Sequence of chain 1.B:
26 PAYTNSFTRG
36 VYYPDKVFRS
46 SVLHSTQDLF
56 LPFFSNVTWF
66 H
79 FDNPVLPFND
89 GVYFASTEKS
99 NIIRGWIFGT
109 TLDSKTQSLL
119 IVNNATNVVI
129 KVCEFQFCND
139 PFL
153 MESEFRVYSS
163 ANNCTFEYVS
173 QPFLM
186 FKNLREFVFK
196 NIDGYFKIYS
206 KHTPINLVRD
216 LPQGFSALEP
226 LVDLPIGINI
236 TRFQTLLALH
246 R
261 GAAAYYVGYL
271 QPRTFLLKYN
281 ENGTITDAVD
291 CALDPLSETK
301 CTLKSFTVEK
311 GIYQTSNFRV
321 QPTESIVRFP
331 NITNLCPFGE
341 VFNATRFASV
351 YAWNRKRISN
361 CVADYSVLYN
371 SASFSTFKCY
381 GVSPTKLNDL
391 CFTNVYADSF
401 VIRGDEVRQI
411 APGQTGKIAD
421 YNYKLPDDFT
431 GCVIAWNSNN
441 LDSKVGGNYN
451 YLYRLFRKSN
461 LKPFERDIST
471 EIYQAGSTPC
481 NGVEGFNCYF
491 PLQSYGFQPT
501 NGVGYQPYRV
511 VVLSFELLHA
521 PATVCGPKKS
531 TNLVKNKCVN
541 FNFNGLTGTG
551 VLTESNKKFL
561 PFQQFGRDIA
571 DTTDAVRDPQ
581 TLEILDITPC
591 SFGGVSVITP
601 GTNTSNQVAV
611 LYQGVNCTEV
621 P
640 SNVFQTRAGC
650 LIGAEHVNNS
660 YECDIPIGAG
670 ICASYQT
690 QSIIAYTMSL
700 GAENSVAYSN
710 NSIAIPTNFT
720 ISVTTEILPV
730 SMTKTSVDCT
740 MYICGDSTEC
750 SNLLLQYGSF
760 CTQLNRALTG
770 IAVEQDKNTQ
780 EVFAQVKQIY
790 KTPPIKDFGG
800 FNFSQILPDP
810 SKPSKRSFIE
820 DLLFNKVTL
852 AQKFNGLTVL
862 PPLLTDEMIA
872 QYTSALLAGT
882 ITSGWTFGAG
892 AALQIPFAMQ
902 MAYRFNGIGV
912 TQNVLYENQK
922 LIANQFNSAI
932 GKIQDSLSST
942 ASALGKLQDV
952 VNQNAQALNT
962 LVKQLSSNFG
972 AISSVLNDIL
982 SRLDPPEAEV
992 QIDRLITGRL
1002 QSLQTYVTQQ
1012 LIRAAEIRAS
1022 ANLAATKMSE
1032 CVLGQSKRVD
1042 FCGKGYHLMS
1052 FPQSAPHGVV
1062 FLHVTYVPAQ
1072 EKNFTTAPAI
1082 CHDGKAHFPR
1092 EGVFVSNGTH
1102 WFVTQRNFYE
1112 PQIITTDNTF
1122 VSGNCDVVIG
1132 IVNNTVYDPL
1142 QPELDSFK

Binding-site contacts:
Ligand atom C8 contacts residue GLY339 of chain 1.B at 3.5 Å.
Ligand atom O7 contacts residue ASN343 of chain 1.B at 3.8 Å.
Ligand atom N2 contacts residue GLY339 of chain 1.B at 4.1 Å.
Ligand atom C7 contacts residue ASN343 of chain 1.B at 3.6 Å.
Ligand atom O5 contacts residue ASN343 of chain 1.B at 2.4 Å (h-bond).
Ligand atom C7 contacts residue GLY339 of chain 1.B at 4.2 Å.
Ligand atom N2 contacts residue ASN343 of chain 1.B at 2.9 Å (h-bond).
Ligand atom C3 contacts residue ASN343 of chain 1.B at 3.8 Å.
Ligand atom C8 contacts residue PHE338 of chain 1.B at 3.9 Å (hydrophobic).
Ligand atom C2 contacts residue ASN343 of chain 1.B at 2.5 Å.
Ligand atom C4 contacts residue ASN343 of chain 1.B at 4.2 Å.
Ligand atom C5 contacts residue ASN343 of chain 1.B at 3.7 Å.
Ligand atom C1 contacts residue ASN343 of chain 1.B at 1.4 Å.

A protein and the small-molecule ligand that binds it are described below.
Small molecule (SMILES): CC(=O)N[C@@H]1[C@@H](O)[C@H](O)[C@@H](CO)O[C@H]1O